Sequence of chain 1.C:
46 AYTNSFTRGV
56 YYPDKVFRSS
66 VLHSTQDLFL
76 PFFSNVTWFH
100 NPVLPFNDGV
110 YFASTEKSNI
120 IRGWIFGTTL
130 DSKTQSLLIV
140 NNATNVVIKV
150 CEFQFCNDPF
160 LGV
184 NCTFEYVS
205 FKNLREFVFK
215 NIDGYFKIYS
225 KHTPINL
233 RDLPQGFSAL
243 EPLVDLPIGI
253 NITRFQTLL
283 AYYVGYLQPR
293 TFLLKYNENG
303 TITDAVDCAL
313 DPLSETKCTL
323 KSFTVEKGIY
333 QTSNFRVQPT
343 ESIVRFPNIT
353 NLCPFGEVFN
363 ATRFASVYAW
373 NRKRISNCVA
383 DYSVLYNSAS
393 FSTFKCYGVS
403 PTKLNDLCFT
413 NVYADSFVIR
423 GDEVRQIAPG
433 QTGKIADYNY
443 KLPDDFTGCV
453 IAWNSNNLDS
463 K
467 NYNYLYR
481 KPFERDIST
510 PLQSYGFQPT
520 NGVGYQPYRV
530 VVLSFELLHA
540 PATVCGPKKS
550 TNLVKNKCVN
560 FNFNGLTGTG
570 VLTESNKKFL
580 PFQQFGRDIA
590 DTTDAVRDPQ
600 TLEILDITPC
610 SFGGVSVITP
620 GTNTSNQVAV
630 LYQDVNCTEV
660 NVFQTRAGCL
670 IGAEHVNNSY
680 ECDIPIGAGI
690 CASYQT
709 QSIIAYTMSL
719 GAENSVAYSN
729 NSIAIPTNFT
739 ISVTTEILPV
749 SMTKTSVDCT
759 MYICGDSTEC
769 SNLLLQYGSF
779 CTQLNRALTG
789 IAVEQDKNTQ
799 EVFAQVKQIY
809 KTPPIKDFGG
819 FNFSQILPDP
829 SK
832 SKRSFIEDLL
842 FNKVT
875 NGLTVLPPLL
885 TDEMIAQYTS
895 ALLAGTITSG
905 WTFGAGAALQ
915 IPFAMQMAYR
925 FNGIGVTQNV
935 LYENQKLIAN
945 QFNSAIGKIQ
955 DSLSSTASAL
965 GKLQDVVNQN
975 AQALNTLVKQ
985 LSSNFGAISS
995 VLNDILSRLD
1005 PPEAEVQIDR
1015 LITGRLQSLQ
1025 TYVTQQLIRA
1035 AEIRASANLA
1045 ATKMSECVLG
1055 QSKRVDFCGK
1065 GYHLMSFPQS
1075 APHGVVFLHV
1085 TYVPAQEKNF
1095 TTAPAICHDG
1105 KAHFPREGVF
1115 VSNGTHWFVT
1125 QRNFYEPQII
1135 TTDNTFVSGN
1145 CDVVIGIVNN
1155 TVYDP

Sequence of chain 1.A:
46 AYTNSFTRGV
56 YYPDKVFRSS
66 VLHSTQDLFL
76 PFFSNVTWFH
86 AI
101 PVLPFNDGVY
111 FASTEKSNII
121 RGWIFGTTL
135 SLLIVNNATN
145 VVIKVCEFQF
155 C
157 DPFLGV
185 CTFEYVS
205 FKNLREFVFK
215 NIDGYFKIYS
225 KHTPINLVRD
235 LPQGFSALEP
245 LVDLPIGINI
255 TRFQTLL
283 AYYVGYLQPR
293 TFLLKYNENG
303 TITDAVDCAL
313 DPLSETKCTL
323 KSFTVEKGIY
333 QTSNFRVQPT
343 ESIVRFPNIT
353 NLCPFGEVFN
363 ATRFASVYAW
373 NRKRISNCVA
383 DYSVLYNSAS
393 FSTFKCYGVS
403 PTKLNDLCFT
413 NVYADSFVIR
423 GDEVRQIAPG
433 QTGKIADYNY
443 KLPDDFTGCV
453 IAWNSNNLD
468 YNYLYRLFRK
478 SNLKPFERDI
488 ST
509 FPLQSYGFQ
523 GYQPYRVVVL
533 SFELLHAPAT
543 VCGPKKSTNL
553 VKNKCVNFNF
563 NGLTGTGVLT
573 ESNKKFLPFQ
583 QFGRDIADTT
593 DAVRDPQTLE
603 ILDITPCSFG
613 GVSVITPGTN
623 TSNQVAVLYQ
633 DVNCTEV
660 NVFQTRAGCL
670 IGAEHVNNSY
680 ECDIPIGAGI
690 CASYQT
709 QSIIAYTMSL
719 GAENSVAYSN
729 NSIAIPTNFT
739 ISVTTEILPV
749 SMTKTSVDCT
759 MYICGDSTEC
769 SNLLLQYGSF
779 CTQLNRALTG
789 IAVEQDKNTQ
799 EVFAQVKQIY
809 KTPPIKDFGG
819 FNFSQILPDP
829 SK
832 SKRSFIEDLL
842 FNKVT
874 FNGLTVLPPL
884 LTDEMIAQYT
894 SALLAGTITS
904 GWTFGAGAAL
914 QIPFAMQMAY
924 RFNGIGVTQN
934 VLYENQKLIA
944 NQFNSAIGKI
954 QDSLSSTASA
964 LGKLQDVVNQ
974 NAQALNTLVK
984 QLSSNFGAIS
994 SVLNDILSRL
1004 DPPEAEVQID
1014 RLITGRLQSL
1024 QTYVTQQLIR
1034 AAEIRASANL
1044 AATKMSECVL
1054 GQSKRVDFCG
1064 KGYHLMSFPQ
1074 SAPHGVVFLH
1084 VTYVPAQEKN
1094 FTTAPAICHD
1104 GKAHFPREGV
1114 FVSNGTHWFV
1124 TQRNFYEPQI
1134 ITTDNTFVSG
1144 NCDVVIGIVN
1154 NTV

Binding-site contacts:
Ligand atom C8 contacts residue ASN253 of chain 1.A at 4.3 Å.
Ligand atom C8 contacts residue GLU484 of chain 1.C at 4.5 Å.
Ligand atom C3 contacts residue ASN253 of chain 1.A at 3.8 Å.
Ligand atom C7 contacts residue ASN253 of chain 1.A at 3.4 Å.
Ligand atom C5 contacts residue THR255 of chain 1.A at 3.9 Å.
Ligand atom O5 contacts residue THR255 of chain 1.A at 3.5 Å.
Ligand atom C6 contacts residue THR255 of chain 1.A at 4.5 Å.
Ligand atom O7 contacts residue ASN253 of chain 1.A at 3.6 Å (h-bond).
Ligand atom O5 contacts residue ASN253 of chain 1.A at 2.4 Å (h-bond).
Ligand atom C2 contacts residue ASN253 of chain 1.A at 2.5 Å.
Ligand atom O6 contacts residue THR255 of chain 1.A at 3.8 Å.
Ligand atom C4 contacts residue ASN253 of chain 1.A at 4.3 Å.
Ligand atom N2 contacts residue ASN253 of chain 1.A at 2.9 Å (h-bond).
Ligand atom C5 contacts residue ASN253 of chain 1.A at 3.8 Å.
Ligand atom C1 contacts residue ASN253 of chain 1.A at 1.5 Å.
Ligand atom C8 contacts residue LYS481 of chain 1.C at 4.1 Å.
Ligand atom C1 contacts residue THR255 of chain 1.A at 3.6 Å.

A small-molecule ligand and the protein it binds are described below.
Small molecule (SMILES): CC(=O)N[C@@H]1[C@@H](O)[C@H](O)[C@@H](CO)O[C@H]1O